Sequence of chain 1.D:
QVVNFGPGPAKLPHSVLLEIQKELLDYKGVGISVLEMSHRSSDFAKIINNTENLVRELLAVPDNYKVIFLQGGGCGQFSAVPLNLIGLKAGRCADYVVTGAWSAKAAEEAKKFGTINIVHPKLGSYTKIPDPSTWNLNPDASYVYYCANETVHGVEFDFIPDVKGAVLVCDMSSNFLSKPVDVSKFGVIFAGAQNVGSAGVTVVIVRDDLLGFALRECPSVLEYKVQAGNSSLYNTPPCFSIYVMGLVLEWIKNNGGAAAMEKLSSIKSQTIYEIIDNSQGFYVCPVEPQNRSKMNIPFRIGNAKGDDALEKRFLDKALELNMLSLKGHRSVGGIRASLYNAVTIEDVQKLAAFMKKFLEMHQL

The small molecule below binds the protein below.
Small molecule (SMILES): N[C@@H](COP(=O)(O)O)C(=O)O

Binding-site contacts:
Ligand atom OXT contacts residue LLP195 of chain 1.D at 4.4 Å.
Ligand atom CA contacts residue TRP102 of chain 1.D at 4.2 Å (hydrophobic).
Ligand atom OG contacts residue HIS330 of chain 1.D at 4.3 Å.
Ligand atom OG contacts residue LLP195 of chain 1.D at 4.3 Å.
Ligand atom C contacts residue PRO7 of chain 1.D at 4.2 Å (hydrophobic).
Ligand atom O contacts residue ARG337 of chain 1.D at 4.1 Å.
Ligand atom OG contacts residue TRP102 of chain 1.D at 3.1 Å.
Ligand atom O2P contacts residue ARG40 of chain 1.F at 3.4 Å (salt-bridge).
Ligand atom N contacts residue PRO7 of chain 1.D at 3.7 Å.
Ligand atom OXT contacts residue TRP102 of chain 1.D at 3.5 Å (h-bond).
Ligand atom C contacts residue TRP102 of chain 1.D at 4.0 Å (hydrophobic).
Ligand atom CB contacts residue GLY8 of chain 1.D at 4.2 Å.
Ligand atom CB contacts residue HIS39 of chain 1.F at 4.2 Å.
Ligand atom O2P contacts residue HIS39 of chain 1.F at 2.8 Å (h-bond).
Ligand atom OXT contacts residue ARG337 of chain 1.D at 2.8 Å (salt-bridge).
Ligand atom C contacts residue LLP195 of chain 1.D at 3.8 Å.
Ligand atom P contacts residue ARG40 of chain 1.F at 3.8 Å.
Ligand atom OXT contacts residue HIS330 of chain 1.D at 4.2 Å.
Ligand atom O contacts residue THR151 of chain 1.D at 3.3 Å.
Ligand atom P contacts residue TRP102 of chain 1.D at 4.3 Å.
Ligand atom CA contacts residue ARG337 of chain 1.D at 4.0 Å.
Ligand atom O1P contacts residue HIS39 of chain 1.F at 3.4 Å (h-bond).
Ligand atom P contacts residue HIS39 of chain 1.F at 3.7 Å.
Ligand atom CA contacts residue HIS330 of chain 1.D at 4.2 Å.
Ligand atom OXT contacts residue THR151 of chain 1.D at 3.3 Å.
Ligand atom C contacts residue THR151 of chain 1.D at 3.7 Å.
Ligand atom O contacts residue LLP195 of chain 1.D at 3.1 Å.
Ligand atom OXT contacts residue VAL152 of chain 1.D at 3.5 Å.
Ligand atom O contacts residue PRO7 of chain 1.D at 3.2 Å (h-bond).
Ligand atom N contacts residue ARG337 of chain 1.D at 3.7 Å.
Ligand atom P contacts residue HIS330 of chain 1.D at 4.4 Å.
Ligand atom C contacts residue ARG337 of chain 1.D at 3.5 Å.
Ligand atom CB contacts residue TRP102 of chain 1.D at 3.8 Å (hydrophobic).
Ligand atom O3P contacts residue ARG40 of chain 1.F at 3.9 Å.
Ligand atom N contacts residue GLY8 of chain 1.D at 3.8 Å.
Ligand atom CB contacts residue LLP195 of chain 1.D at 3.8 Å.
Ligand atom O3P contacts residue HIS330 of chain 1.D at 3.6 Å.
Ligand atom O2P contacts residue THR237 of chain 1.F at 4.4 Å.
Ligand atom O contacts residue TRP102 of chain 1.D at 4.4 Å.
Ligand atom O1P contacts residue ARG40 of chain 1.F at 3.2 Å (salt-bridge).

Sequence of chain 1.F:
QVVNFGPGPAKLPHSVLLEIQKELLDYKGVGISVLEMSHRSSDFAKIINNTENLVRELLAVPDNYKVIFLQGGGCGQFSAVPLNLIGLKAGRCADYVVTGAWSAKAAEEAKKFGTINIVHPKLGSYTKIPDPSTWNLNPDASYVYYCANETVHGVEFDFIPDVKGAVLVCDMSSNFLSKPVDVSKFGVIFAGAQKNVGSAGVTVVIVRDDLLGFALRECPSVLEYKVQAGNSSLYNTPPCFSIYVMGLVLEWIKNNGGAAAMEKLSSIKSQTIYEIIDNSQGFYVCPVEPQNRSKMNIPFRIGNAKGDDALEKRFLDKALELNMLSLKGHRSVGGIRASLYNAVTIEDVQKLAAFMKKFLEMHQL